Sequence of chain 1.G:
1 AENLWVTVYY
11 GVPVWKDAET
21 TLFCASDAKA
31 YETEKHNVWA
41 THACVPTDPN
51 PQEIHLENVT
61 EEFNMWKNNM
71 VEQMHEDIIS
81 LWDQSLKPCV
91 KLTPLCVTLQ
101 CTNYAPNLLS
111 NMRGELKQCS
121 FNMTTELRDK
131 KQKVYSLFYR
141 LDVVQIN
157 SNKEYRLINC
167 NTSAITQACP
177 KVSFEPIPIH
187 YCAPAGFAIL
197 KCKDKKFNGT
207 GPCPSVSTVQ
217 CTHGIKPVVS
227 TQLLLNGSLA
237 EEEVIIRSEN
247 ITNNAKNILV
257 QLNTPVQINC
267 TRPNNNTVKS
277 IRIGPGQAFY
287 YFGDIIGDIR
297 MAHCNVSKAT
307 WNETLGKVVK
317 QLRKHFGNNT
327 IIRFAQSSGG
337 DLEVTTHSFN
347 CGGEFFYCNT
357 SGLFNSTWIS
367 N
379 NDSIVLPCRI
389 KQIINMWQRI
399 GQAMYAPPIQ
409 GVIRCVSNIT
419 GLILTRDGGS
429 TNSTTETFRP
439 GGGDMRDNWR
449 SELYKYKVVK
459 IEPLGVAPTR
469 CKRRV

Binding-site contacts:
Ligand atom O5 contacts residue ARG412 of chain 1.G at 3.6 Å (salt-bridge).
Ligand atom C5 contacts residue ARG412 of chain 1.G at 4.4 Å.
Ligand atom C5 contacts residue GLN263 of chain 1.G at 3.6 Å.
Ligand atom C3 contacts residue ASN265 of chain 1.G at 3.8 Å.
Ligand atom C1 contacts residue ASN265 of chain 1.G at 1.4 Å.
Ligand atom C8 contacts residue VAL302 of chain 1.G at 4.3 Å (hydrophobic).
Ligand atom C4 contacts residue GLN263 of chain 1.G at 4.0 Å.
Ligand atom C7 contacts residue ASN265 of chain 1.G at 3.2 Å.
Ligand atom C5 contacts residue ASN265 of chain 1.G at 3.7 Å.
Ligand atom C2 contacts residue GLN263 of chain 1.G at 3.8 Å.
Ligand atom C8 contacts residue ASN265 of chain 1.G at 4.4 Å.
Ligand atom C8 contacts residue SER303 of chain 1.G at 4.0 Å.
Ligand atom O7 contacts residue ASN265 of chain 1.G at 3.2 Å (h-bond).
Ligand atom O4 contacts residue GLN263 of chain 1.G at 4.2 Å.
Ligand atom C1 contacts residue GLN263 of chain 1.G at 3.5 Å.
Ligand atom O3 contacts residue GLN263 of chain 1.G at 4.3 Å.
Ligand atom C2 contacts residue ASN265 of chain 1.G at 2.5 Å.
Ligand atom O5 contacts residue GLN263 of chain 1.G at 4.0 Å.
Ligand atom C6 contacts residue ARG412 of chain 1.G at 3.9 Å.
Ligand atom N2 contacts residue GLN263 of chain 1.G at 3.7 Å.
Ligand atom C3 contacts residue GLN263 of chain 1.G at 3.4 Å.
Ligand atom N2 contacts residue ASN265 of chain 1.G at 2.9 Å (h-bond).
Ligand atom C4 contacts residue ASN265 of chain 1.G at 4.2 Å.
Ligand atom O5 contacts residue ASN265 of chain 1.G at 2.4 Å (h-bond).

This small molecule binds to this protein.
Small molecule (SMILES): CC(=O)N[C@@H]1[C@@H](O)[C@H](O)[C@@H](CO)O[C@H]1O